Sequence of chain 1.A:
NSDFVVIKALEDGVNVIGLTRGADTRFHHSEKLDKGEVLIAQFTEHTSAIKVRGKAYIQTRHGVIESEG

Binding-site contacts:
Ligand atom CB contacts residue THR28 of chain 1.A at 3.6 Å.
Ligand atom C contacts residue GLY25 of chain 1.A at 3.5 Å.
Ligand atom CA contacts residue THR23 of chain 1.A at 3.7 Å.
Ligand atom O contacts residue SER51 of chain 1.A at 2.9 Å (h-bond).
Ligand atom CE2 contacts residue ALA44 of chain 1.B at 4.0 Å (hydrophobic).
Ligand atom CD2 contacts residue THR50 of chain 1.B at 3.9 Å.
Ligand atom CB contacts residue THR23 of chain 1.A at 3.7 Å.
Ligand atom OXT contacts residue GLY25 of chain 1.A at 4.0 Å.
Ligand atom CA contacts residue SER51 of chain 1.A at 4.0 Å.
Ligand atom CD1 contacts residue GLN45 of chain 1.B at 3.6 Å.
Ligand atom CD1 contacts residue THR47 of chain 1.B at 3.8 Å.
Ligand atom NE1 contacts residue ALA44 of chain 1.B at 3.7 Å.
Ligand atom CA contacts residue THR28 of chain 1.A at 3.2 Å.
Ligand atom N contacts residue GLY25 of chain 1.A at 2.8 Å (h-bond).
Ligand atom OXT contacts residue THR47 of chain 1.B at 2.6 Å (h-bond).
Ligand atom O contacts residue THR23 of chain 1.A at 4.0 Å.
Ligand atom C contacts residue THR47 of chain 1.B at 3.4 Å.
Ligand atom CZ2 contacts residue THR50 of chain 1.B at 3.9 Å.
Ligand atom O contacts residue THR47 of chain 1.B at 3.6 Å (h-bond).
Ligand atom CA contacts residue GLY25 of chain 1.A at 3.5 Å.
Ligand atom O contacts residue ARG24 of chain 1.A at 3.5 Å.
Ligand atom OXT contacts residue HIS49 of chain 1.B at 3.8 Å.
Ligand atom CZ3 contacts residue GLY21 of chain 1.B at 3.6 Å.
Ligand atom N contacts residue ASP27 of chain 1.A at 3.3 Å (salt-bridge).
Ligand atom CZ3 contacts residue HIS32 of chain 1.B at 3.8 Å.
Ligand atom CD1 contacts residue SER51 of chain 1.A at 3.6 Å.
Ligand atom NE1 contacts residue GLN45 of chain 1.B at 2.9 Å (h-bond).
Ligand atom CH2 contacts residue GLY21 of chain 1.B at 3.4 Å.
Ligand atom CE3 contacts residue HIS32 of chain 1.B at 3.8 Å.
Ligand atom C contacts residue THR50 of chain 1.B at 3.9 Å.
Ligand atom CG contacts residue SER51 of chain 1.A at 3.9 Å.
Ligand atom CZ2 contacts residue ILE53 of chain 1.B at 3.8 Å (hydrophobic).
Ligand atom C contacts residue SER51 of chain 1.A at 3.6 Å.
Ligand atom N contacts residue THR23 of chain 1.A at 2.7 Å (h-bond).
Ligand atom O contacts residue GLY25 of chain 1.A at 3.0 Å (h-bond).
Ligand atom CZ2 contacts residue ALA44 of chain 1.B at 4.0 Å (hydrophobic).
Ligand atom N contacts residue ARG24 of chain 1.A at 4.0 Å.
Ligand atom OXT contacts residue THR50 of chain 1.B at 2.8 Å (h-bond).
Ligand atom N contacts residue THR28 of chain 1.A at 2.8 Å (h-bond).
Ligand atom CB contacts residue SER51 of chain 1.A at 3.5 Å.

Sequence of chain 1.B:
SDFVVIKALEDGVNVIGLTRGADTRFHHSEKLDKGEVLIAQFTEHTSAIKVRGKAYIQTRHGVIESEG

A protein and the small-molecule ligand that binds it are described below.
Small molecule (SMILES): N[C@@H](Cc1c[nH]c2ccccc12)C(=O)O